Sequence of chain 1.A:
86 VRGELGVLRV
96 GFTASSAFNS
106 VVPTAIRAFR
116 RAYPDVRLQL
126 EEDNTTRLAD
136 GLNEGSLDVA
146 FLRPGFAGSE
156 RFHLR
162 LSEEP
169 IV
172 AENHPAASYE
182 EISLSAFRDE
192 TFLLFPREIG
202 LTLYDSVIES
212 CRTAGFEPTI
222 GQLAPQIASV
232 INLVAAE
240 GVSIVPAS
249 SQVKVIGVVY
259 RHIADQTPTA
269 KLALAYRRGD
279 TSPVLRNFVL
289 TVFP

A small-molecule ligand and the protein it binds are described below.
Small molecule (SMILES): C=C(CC(=O)O)C(=O)O

Binding-site contacts:
Ligand atom C4 contacts residue ILE228 of chain 1.A at 4.0 Å (hydrophobic).
Ligand atom C1 contacts residue ILE200 of chain 1.A at 4.2 Å (hydrophobic).
Ligand atom O3 contacts residue SER100 of chain 1.A at 2.9 Å (h-bond).
Ligand atom O1 contacts residue ILE200 of chain 1.A at 3.9 Å.
Ligand atom C4 contacts residue ASN129 of chain 1.A at 3.4 Å.
Ligand atom C2 contacts residue GLY201 of chain 1.A at 4.1 Å.
Ligand atom C1 contacts residue ASN129 of chain 1.A at 4.0 Å.
Ligand atom O4 contacts residue THR98 of chain 1.A at 3.4 Å (h-bond).
Ligand atom C4 contacts residue ILE200 of chain 1.A at 4.2 Å (hydrophobic).
Ligand atom O4 contacts residue GLN227 of chain 1.A at 4.2 Å.
Ligand atom C1 contacts residue THR98 of chain 1.A at 4.1 Å.
Ligand atom C2 contacts residue LEU204 of chain 1.A at 3.8 Å (hydrophobic).
Ligand atom C3 contacts residue ASN129 of chain 1.A at 3.5 Å.
Ligand atom O4 contacts residue SER100 of chain 1.A at 2.6 Å (h-bond).
Ligand atom C5 contacts residue THR98 of chain 1.A at 3.4 Å.
Ligand atom C1 contacts residue THR130 of chain 1.A at 3.5 Å.
Ligand atom O1 contacts residue THR130 of chain 1.A at 2.9 Å (h-bond).
Ligand atom C3 contacts residue LEU204 of chain 1.A at 4.0 Å (hydrophobic).
Ligand atom O3 contacts residue ARG148 of chain 1.A at 2.9 Å (salt-bridge).
Ligand atom O4 contacts residue ALA99 of chain 1.A at 4.1 Å.
Ligand atom C2 contacts residue ASN129 of chain 1.A at 4.2 Å.
Ligand atom C1 contacts residue ARG148 of chain 1.A at 4.3 Å.
Ligand atom O2 contacts residue THR130 of chain 1.A at 2.6 Å (h-bond).
Ligand atom O2 contacts residue ARG148 of chain 1.A at 3.5 Å.
Ligand atom O3 contacts residue THR98 of chain 1.A at 2.8 Å (h-bond).
Ligand atom O2 contacts residue GLY201 of chain 1.A at 3.9 Å.
Ligand atom O2 contacts residue THR98 of chain 1.A at 4.2 Å.
Ligand atom C5 contacts residue ILE228 of chain 1.A at 4.2 Å (hydrophobic).
Ligand atom C5 contacts residue ARG148 of chain 1.A at 3.9 Å.
Ligand atom C1 contacts residue GLY201 of chain 1.A at 3.9 Å.
Ligand atom O1 contacts residue ASN129 of chain 1.A at 3.0 Å (h-bond).
Ligand atom O1 contacts residue THR98 of chain 1.A at 3.6 Å.
Ligand atom C5 contacts residue ASN129 of chain 1.A at 3.9 Å.
Ligand atom O4 contacts residue ILE228 of chain 1.A at 4.0 Å.
Ligand atom C3 contacts residue ILE228 of chain 1.A at 4.2 Å (hydrophobic).
Ligand atom O3 contacts residue LEU204 of chain 1.A at 4.3 Å.
Ligand atom C4 contacts residue PHE196 of chain 1.A at 3.8 Å (hydrophobic).
Ligand atom C2 contacts residue PHE196 of chain 1.A at 4.1 Å (hydrophobic).
Ligand atom C5 contacts residue SER100 of chain 1.A at 3.0 Å.
Ligand atom O4 contacts residue ASN129 of chain 1.A at 4.0 Å.